Binding-site contacts:
Ligand atom OP1 contacts residue LYS68 of chain 1.D at 3.5 Å (salt-bridge).
Ligand atom OP1 contacts residue THR67 of chain 1.D at 3.7 Å.
Ligand atom OP2 contacts residue LYS68 of chain 1.D at 2.9 Å (salt-bridge).
Ligand atom OP1 contacts residue LYS68 of chain 1.D at 2.9 Å (salt-bridge).
Ligand atom OP2 contacts residue LYS35 of chain 1.D at 4.0 Å.
Ligand atom OP1 contacts residue LEU62 of chain 1.D at 3.6 Å.
Ligand atom C5' contacts residue GLY64 of chain 1.D at 3.3 Å.
Ligand atom OP2 contacts residue NA1 of chain 1.G at 3.8 Å.
Ligand atom C5' contacts residue TYR39 of chain 1.D at 3.6 Å (hydrophobic).
Ligand atom OP3 contacts residue LYS35 of chain 1.D at 2.8 Å (salt-bridge).
Ligand atom C3' contacts residue LYS68 of chain 1.D at 4.0 Å.
Ligand atom OP1 contacts residue GLY64 of chain 1.D at 2.8 Å (h-bond).
Ligand atom O3' contacts residue GLY64 of chain 1.D at 3.4 Å.
Ligand atom C3' contacts residue GLY66 of chain 1.D at 3.8 Å.
Ligand atom C4' contacts residue GLY64 of chain 1.D at 3.2 Å.
Ligand atom OP1 contacts residue PRO63 of chain 1.D at 3.6 Å.
Ligand atom P contacts residue ILE69 of chain 1.D at 3.9 Å.
Ligand atom P contacts residue LYS68 of chain 1.D at 3.8 Å.
Ligand atom OP2 contacts residue VAL65 of chain 1.D at 3.6 Å.
Ligand atom P contacts residue GLY66 of chain 1.D at 3.7 Å.
Ligand atom OP2 contacts residue GLY66 of chain 1.D at 3.9 Å.
Ligand atom P contacts residue LYS68 of chain 1.D at 3.3 Å.
Ligand atom P contacts residue LYS35 of chain 1.D at 3.9 Å.
Ligand atom O5' contacts residue GLY66 of chain 1.D at 3.5 Å (h-bond).
Ligand atom P contacts residue GLY64 of chain 1.D at 3.8 Å.
Ligand atom N3 contacts residue ALA38 of chain 1.D at 3.6 Å.
Ligand atom N1 contacts residue HIS34 of chain 1.D at 4.0 Å.
Ligand atom P contacts residue NA1 of chain 1.G at 3.7 Å.
Ligand atom OP1 contacts residue GLY66 of chain 1.D at 2.8 Å (h-bond).
Ligand atom O3' contacts residue VAL65 of chain 1.D at 3.8 Å.
Ligand atom O3' contacts residue ILE69 of chain 1.D at 3.6 Å.
Ligand atom OP1 contacts residue ILE69 of chain 1.D at 2.9 Å (h-bond).
Ligand atom O4' contacts residue ALA38 of chain 1.D at 3.6 Å.
Ligand atom C3' contacts residue GLY64 of chain 1.D at 4.0 Å.
Ligand atom OP2 contacts residue THR67 of chain 1.D at 3.8 Å.
Ligand atom P contacts residue VAL65 of chain 1.D at 3.8 Å.
Ligand atom OP1 contacts residue VAL65 of chain 1.D at 3.5 Å (h-bond).
Ligand atom OP1 contacts residue NA1 of chain 1.G at 2.7 Å (h-bond).
Ligand atom C5' contacts residue GLY66 of chain 1.D at 3.5 Å.
Ligand atom OP2 contacts residue LYS68 of chain 1.D at 3.2 Å.

Sequence of chain 1.D:
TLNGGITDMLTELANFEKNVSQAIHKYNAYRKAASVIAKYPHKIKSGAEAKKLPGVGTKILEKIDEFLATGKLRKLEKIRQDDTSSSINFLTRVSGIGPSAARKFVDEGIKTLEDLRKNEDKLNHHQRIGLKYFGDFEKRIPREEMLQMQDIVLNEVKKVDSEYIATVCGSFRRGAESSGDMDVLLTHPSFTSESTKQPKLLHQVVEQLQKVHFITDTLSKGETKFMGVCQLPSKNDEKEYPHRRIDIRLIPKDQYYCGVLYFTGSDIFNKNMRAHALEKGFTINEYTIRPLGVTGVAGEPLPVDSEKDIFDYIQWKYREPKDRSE

The small molecule below binds the protein below.
Small molecule (SMILES): Cc1cn([C@H]2C[C@H](O[P](=O)(O)OC[C@H]3O[C@@H](n4ccc(N)nc4=O)C[C@@H]3O[P](=O)(O)OC[C@H]3O[C@@H](n4cnc5c(=O)nc(N)[nH]c54)C[C@@H]3O[P](=O)(O)OC[C@H]3O[C@@H](n4cnc5c(=O)nc(N)[nH]c54)C[C@@H]3O)[C@@H](CO[P](=O)(O)O[C@H]3C[C@H](n4cnc5c(=O)nc(N)[nH]c54)O[C@@H]3COP(=O)(O)O)O2)c(=O)[nH]c1=O